A protein and the small-molecule ligand that binds it are described below.
Small molecule (SMILES): CN1[C@@H]2CC[C@H]1CC(OC(=O)[C@H](O)c1ccccc1)C2

Sequence of chain 1.B:
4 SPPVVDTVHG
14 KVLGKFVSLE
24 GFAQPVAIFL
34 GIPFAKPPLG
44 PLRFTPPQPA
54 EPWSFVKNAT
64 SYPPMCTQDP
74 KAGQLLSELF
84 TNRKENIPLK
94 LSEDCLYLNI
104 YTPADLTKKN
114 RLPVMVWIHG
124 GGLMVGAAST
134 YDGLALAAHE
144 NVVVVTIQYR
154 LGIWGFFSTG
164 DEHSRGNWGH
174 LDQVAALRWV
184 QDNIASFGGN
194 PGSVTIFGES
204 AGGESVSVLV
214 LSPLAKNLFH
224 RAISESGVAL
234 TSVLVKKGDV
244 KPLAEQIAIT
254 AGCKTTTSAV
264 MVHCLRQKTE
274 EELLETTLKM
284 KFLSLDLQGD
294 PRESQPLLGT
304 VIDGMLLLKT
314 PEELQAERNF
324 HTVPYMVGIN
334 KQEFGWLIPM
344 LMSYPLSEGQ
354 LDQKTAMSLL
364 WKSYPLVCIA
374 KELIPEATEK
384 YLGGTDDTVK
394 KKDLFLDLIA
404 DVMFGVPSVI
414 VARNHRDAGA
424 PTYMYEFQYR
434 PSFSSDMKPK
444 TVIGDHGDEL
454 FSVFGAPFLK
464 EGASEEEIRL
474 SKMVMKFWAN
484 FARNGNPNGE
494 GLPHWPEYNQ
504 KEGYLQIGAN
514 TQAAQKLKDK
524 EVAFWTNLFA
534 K

Binding-site contacts:
Ligand atom C4 contacts residue LEU286 of chain 1.B at 3.8 Å (hydrophobic).
Ligand atom C19 contacts residue ALA75 of chain 1.B at 3.8 Å (hydrophobic).
Ligand atom O12 contacts residue ILE341 of chain 1.B at 4.0 Å.
Ligand atom C17 contacts residue VAL128 of chain 1.B at 3.5 Å (hydrophobic).
Ligand atom C4 contacts residue GLY125 of chain 1.B at 3.5 Å.
Ligand atom C18 contacts residue LEU344 of chain 1.B at 3.4 Å (hydrophobic).
Ligand atom C13 contacts residue GLY124 of chain 1.B at 3.4 Å.
Ligand atom C16 contacts residue LEU79 of chain 1.B at 3.5 Å (hydrophobic).
Ligand atom C19 contacts residue VAL128 of chain 1.B at 4.1 Å (hydrophobic).
Ligand atom C14 contacts residue VAL128 of chain 1.B at 4.0 Å (hydrophobic).
Ligand atom C1 contacts residue ILE341 of chain 1.B at 4.0 Å (hydrophobic).
Ligand atom C14 contacts residue LEU79 of chain 1.B at 3.7 Å (hydrophobic).
Ligand atom C6 contacts residue LEU300 of chain 1.B at 3.9 Å (hydrophobic).
Ligand atom O10 contacts residue GLY125 of chain 1.B at 3.8 Å.
Ligand atom C1 contacts residue SER203 of chain 1.B at 3.7 Å.
Ligand atom C2 contacts residue HIS449 of chain 1.B at 4.0 Å.
Ligand atom C15 contacts residue VAL128 of chain 1.B at 3.5 Å (hydrophobic).
Ligand atom C9 contacts residue SER203 of chain 1.B at 3.7 Å.
Ligand atom O20 contacts residue GLY124 of chain 1.B at 3.7 Å.
Ligand atom C2 contacts residue ILE341 of chain 1.B at 3.6 Å (hydrophobic).
Ligand atom C13 contacts residue LEU79 of chain 1.B at 3.6 Å (hydrophobic).
Ligand atom O12 contacts residue LEU340 of chain 1.B at 3.5 Å.
Ligand atom C7 contacts residue MET406 of chain 1.B at 3.2 Å (hydrophobic).
Ligand atom O12 contacts residue HIS449 of chain 1.B at 3.8 Å.
Ligand atom C18 contacts residue LEU79 of chain 1.B at 4.0 Å (hydrophobic).
Ligand atom C16 contacts residue LEU344 of chain 1.B at 3.2 Å (hydrophobic).
Ligand atom C15 contacts residue LEU286 of chain 1.B at 3.6 Å (hydrophobic).
Ligand atom C5 contacts residue LEU300 of chain 1.B at 3.7 Å (hydrophobic).
Ligand atom C6 contacts residue VAL236 of chain 1.B at 3.4 Å (hydrophobic).
Ligand atom C5 contacts residue LEU237 of chain 1.B at 3.9 Å (hydrophobic).
Ligand atom C1 contacts residue PHE407 of chain 1.B at 3.9 Å (hydrophobic).
Ligand atom O20 contacts residue LEU79 of chain 1.B at 2.9 Å.
Ligand atom C9 contacts residue LEU237 of chain 1.B at 3.4 Å (hydrophobic).
Ligand atom N8 contacts residue SER203 of chain 1.B at 3.6 Å (h-bond).
Ligand atom C5 contacts residue GLY125 of chain 1.B at 3.8 Å.
Ligand atom C17 contacts residue LEU286 of chain 1.B at 3.2 Å (hydrophobic).
Ligand atom C2 contacts residue SER203 of chain 1.B at 3.6 Å.
Ligand atom O20 contacts residue PHE83 of chain 1.B at 3.9 Å.
Ligand atom C6 contacts residue MET406 of chain 1.B at 3.9 Å (hydrophobic).
Ligand atom C15 contacts residue GLY124 of chain 1.B at 3.8 Å.